Sequence of chain 1.A:
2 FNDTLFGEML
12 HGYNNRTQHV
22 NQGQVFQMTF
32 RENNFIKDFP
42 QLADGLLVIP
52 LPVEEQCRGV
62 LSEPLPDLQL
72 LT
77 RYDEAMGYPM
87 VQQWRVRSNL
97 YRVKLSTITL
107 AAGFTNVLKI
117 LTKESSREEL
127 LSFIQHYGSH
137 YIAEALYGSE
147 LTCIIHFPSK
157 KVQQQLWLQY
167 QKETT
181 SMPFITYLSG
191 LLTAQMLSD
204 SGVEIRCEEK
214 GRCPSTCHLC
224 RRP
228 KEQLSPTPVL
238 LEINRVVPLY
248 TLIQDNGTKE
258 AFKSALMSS

Binding-site contacts:
Ligand atom C4 contacts residue GLN28 of chain 2.A at 4.4 Å.
Ligand atom C6 contacts residue MET29 of chain 2.A at 3.5 Å (hydrophobic).
Ligand atom O4 contacts residue GLN28 of chain 2.A at 3.8 Å.
Ligand atom O7 contacts residue THR73 of chain 1.A at 4.2 Å.
Ligand atom C5 contacts residue ASN3 of chain 2.A at 4.4 Å.
Ligand atom O6 contacts residue GLN25 of chain 2.A at 3.1 Å (h-bond).
Ligand atom O5 contacts residue GLN25 of chain 2.A at 4.2 Å.
Ligand atom C6 contacts residue GLN25 of chain 2.A at 4.4 Å.
Ligand atom C7 contacts residue ASN3 of chain 2.A at 4.2 Å.
Ligand atom O6 contacts residue GLN28 of chain 2.A at 3.3 Å.
Ligand atom O6 contacts residue ASN3 of chain 2.A at 4.2 Å.
Ligand atom N2 contacts residue ASN3 of chain 2.A at 4.2 Å.
Ligand atom O7 contacts residue ASN3 of chain 2.A at 3.6 Å (h-bond).
Ligand atom C2 contacts residue ASN3 of chain 2.A at 3.4 Å.
Ligand atom O5 contacts residue ASN3 of chain 2.A at 3.2 Å (h-bond).
Ligand atom C6 contacts residue GLN28 of chain 2.A at 3.7 Å.
Ligand atom O6 contacts residue MET29 of chain 2.A at 2.6 Å (h-bond).
Ligand atom C1 contacts residue ASN3 of chain 2.A at 3.3 Å.
Ligand atom C8 contacts residue THR73 of chain 1.A at 4.3 Å.

The protein below binds the small molecule below.
Small molecule (SMILES): CC(=O)N[C@@H]1[C@@H](O)[C@H](O)[C@@H](CO)O[C@H]1O

Sequence of chain 2.A:
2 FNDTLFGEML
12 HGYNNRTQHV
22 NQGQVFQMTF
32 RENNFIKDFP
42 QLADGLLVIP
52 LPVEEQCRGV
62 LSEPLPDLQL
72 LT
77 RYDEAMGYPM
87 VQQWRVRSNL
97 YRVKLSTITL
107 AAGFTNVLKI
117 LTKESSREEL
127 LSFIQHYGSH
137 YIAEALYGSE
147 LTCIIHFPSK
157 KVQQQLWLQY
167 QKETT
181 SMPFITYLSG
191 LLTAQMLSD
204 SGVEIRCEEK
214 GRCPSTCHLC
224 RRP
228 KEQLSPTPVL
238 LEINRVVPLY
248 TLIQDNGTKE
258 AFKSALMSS